A protein and the small-molecule ligand that binds it are described below.
Small molecule (SMILES): COc1ccc(S(=O)(=O)N(CC(C)C)C[C@@H](O)[C@H](Cc2ccccc2)n2cc(COC(=O)N[C@@H]3c4ccccc4C[C@H]3O)nn2)cc1

Sequence of chain 1.B:
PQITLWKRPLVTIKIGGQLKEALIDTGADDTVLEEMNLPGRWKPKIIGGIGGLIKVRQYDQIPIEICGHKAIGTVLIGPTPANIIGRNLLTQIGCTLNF

Sequence of chain 1.A:
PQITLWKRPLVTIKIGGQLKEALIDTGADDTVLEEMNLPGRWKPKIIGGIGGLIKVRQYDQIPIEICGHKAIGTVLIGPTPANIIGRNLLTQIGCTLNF

Binding-site contacts:
Ligand atom C26 contacts residue GLY48 of chain 1.A at 3.4 Å.
Ligand atom C32 contacts residue ARG8 of chain 1.B at 3.0 Å.
Ligand atom C29 contacts residue ARG8 of chain 1.B at 3.1 Å.
Ligand atom C11 contacts residue GLY27 of chain 1.B at 3.0 Å.
Ligand atom C4 contacts residue ILE84 of chain 1.B at 3.5 Å (hydrophobic).
Ligand atom O3 contacts residue GLY48 of chain 1.B at 3.5 Å (h-bond).
Ligand atom O1 contacts residue ASP30 of chain 1.B at 3.1 Å.
Ligand atom O2 contacts residue ILE50 of chain 1.A at 3.2 Å.
Ligand atom C34 contacts residue ASP29 of chain 1.A at 3.5 Å.
Ligand atom C13 contacts residue ASP25 of chain 1.B at 3.0 Å.
Ligand atom O4 contacts residue GLY27 of chain 1.A at 3.4 Å.
Ligand atom C32 contacts residue GLY27 of chain 1.A at 3.2 Å.
Ligand atom O2 contacts residue ILE84 of chain 1.B at 3.4 Å.
Ligand atom C30 contacts residue ARG8 of chain 1.B at 3.1 Å.
Ligand atom C3 contacts residue ALA28 of chain 1.B at 3.5 Å (hydrophobic).
Ligand atom N4 contacts residue ILE50 of chain 1.B at 3.3 Å.
Ligand atom C1 contacts residue ILE47 of chain 1.B at 3.5 Å (hydrophobic).
Ligand atom C7 contacts residue GLY48 of chain 1.B at 3.5 Å.
Ligand atom N3 contacts residue GLY48 of chain 1.A at 3.4 Å (h-bond).
Ligand atom C1 contacts residue ASP30 of chain 1.B at 2.9 Å.
Ligand atom C8 contacts residue GLY27 of chain 1.B at 3.3 Å.
Ligand atom C11 contacts residue ASP25 of chain 1.A at 2.8 Å.
Ligand atom O3 contacts residue GLY49 of chain 1.B at 2.8 Å.
Ligand atom C33 contacts residue ASP29 of chain 1.A at 3.5 Å.
Ligand atom C3 contacts residue ASP30 of chain 1.B at 3.3 Å.
Ligand atom C19 contacts residue GLY49 of chain 1.A at 3.4 Å.
Ligand atom C12 contacts residue ASP25 of chain 1.B at 3.2 Å.
Ligand atom O4 contacts residue ASP25 of chain 1.B at 2.4 Å (salt-bridge).
Ligand atom C28 contacts residue GLY48 of chain 1.A at 3.0 Å.
Ligand atom C6 contacts residue GLY48 of chain 1.B at 2.8 Å.
Ligand atom O6 contacts residue GLY48 of chain 1.A at 2.3 Å (h-bond).
Ligand atom C15 contacts residue ASP25 of chain 1.B at 3.3 Å.
Ligand atom C18 contacts residue THR80 of chain 1.B at 3.4 Å.
Ligand atom C34 contacts residue ARG8 of chain 1.B at 3.0 Å.
Ligand atom O4 contacts residue ASP25 of chain 1.A at 2.8 Å (salt-bridge).
Ligand atom C33 contacts residue ARG8 of chain 1.B at 3.0 Å.
Ligand atom C4 contacts residue ALA28 of chain 1.B at 3.4 Å (hydrophobic).
Ligand atom C25 contacts residue GLY48 of chain 1.A at 3.2 Å.
Ligand atom C20 contacts residue GLY49 of chain 1.A at 3.3 Å.
Ligand atom C31 contacts residue ARG8 of chain 1.B at 3.1 Å.